Binding-site contacts:
Ligand atom C5' contacts residue TYR305 of chain 4.A at 3.7 Å (hydrophobic).
Ligand atom O3' contacts residue MET279 of chain 4.A at 3.5 Å (h-bond).
Ligand atom O1P contacts residue SER223 of chain 4.A at 2.7 Å (h-bond).
Ligand atom C6 contacts residue GLY309 of chain 4.A at 3.4 Å.
Ligand atom O3P contacts residue GLY282 of chain 4.A at 3.7 Å.
Ligand atom N1 contacts residue GLN339 of chain 4.A at 3.2 Å (h-bond).
Ligand atom O6 contacts residue GLY340 of chain 4.A at 3.6 Å.
Ligand atom C2' contacts residue ARG216 of chain 4.A at 3.4 Å.
Ligand atom C3' contacts residue SER77 of chain 4.A at 3.2 Å.
Ligand atom O2P contacts residue SER223 of chain 4.A at 3.0 Å (h-bond).
Ligand atom C2 contacts residue THR227 of chain 4.A at 3.4 Å.
Ligand atom C8 contacts residue MET79 of chain 4.A at 3.6 Å (hydrophobic).
Ligand atom O6 contacts residue MET308 of chain 4.A at 3.1 Å (h-bond).
Ligand atom O1P contacts residue TYR305 of chain 4.A at 2.5 Å (h-bond).
Ligand atom C8 contacts residue ILE224 of chain 4.A at 3.4 Å (hydrophobic).
Ligand atom O5' contacts residue GLY222 of chain 4.A at 3.4 Å.
Ligand atom O5' contacts residue GLY259 of chain 4.A at 3.5 Å.
Ligand atom N7 contacts residue MET308 of chain 4.A at 3.2 Å (h-bond).
Ligand atom C5 contacts residue ILE224 of chain 4.A at 3.7 Å (hydrophobic).
Ligand atom O3P contacts residue GLY281 of chain 4.A at 3.0 Å (h-bond).
Ligand atom O3' contacts residue ARG216 of chain 4.A at 3.2 Å (salt-bridge).
Ligand atom O3' contacts residue SER77 of chain 4.A at 2.5 Å (h-bond).
Ligand atom C3' contacts residue ASP258 of chain 4.A at 3.4 Å.
Ligand atom N7 contacts residue GLY307 of chain 4.A at 3.3 Å.
Ligand atom O4' contacts residue GLY222 of chain 4.A at 3.7 Å.
Ligand atom O6 contacts residue GLY309 of chain 4.A at 2.4 Å (h-bond).
Ligand atom O2P contacts residue GLY222 of chain 4.A at 3.5 Å.
Ligand atom N3 contacts residue CYS225 of chain 4.A at 3.4 Å (h-bond).
Ligand atom C4' contacts residue ASP258 of chain 4.A at 3.4 Å.
Ligand atom O2P contacts residue GLY260 of chain 4.A at 2.9 Å (h-bond).
Ligand atom C2' contacts residue ASP258 of chain 4.A at 3.4 Å.
Ligand atom P contacts residue SER223 of chain 4.A at 3.7 Å.
Ligand atom O2' contacts residue ARG216 of chain 4.A at 3.1 Å (salt-bridge).
Ligand atom O6 contacts residue GLY307 of chain 4.A at 3.3 Å.
Ligand atom C2 contacts residue CYS225 of chain 4.A at 3.1 Å (hydrophobic).
Ligand atom O1P contacts residue GLY282 of chain 4.A at 3.2 Å (h-bond).
Ligand atom O2' contacts residue ASN197 of chain 4.A at 3.7 Å.
Ligand atom O3' contacts residue ASP258 of chain 4.A at 2.5 Å (salt-bridge).
Ligand atom N7 contacts residue ILE224 of chain 4.A at 3.2 Å.
Ligand atom O2' contacts residue ASP258 of chain 4.A at 2.2 Å (salt-bridge).

Sequence of chain 2.A:
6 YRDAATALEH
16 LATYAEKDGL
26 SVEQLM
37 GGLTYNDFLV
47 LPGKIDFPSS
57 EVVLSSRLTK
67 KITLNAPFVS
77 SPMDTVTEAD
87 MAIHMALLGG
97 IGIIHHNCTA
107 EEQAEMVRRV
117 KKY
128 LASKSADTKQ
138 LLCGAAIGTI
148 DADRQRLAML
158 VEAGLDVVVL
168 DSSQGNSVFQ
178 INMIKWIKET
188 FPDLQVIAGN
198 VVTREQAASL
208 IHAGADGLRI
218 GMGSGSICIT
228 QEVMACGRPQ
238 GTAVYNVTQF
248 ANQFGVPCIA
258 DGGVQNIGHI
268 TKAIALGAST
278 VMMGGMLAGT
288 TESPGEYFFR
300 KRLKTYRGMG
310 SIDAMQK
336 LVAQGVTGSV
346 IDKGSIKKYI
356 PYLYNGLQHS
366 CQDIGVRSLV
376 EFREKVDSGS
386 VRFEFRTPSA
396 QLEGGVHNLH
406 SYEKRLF

The small molecule below binds the protein below.
Small molecule (SMILES): O=c1[nH]cnc2c1ncn2[C@@H]1O[C@H](COP(=O)(O)O)[C@@H](O)[C@H]1O

Sequence of chain 4.A:
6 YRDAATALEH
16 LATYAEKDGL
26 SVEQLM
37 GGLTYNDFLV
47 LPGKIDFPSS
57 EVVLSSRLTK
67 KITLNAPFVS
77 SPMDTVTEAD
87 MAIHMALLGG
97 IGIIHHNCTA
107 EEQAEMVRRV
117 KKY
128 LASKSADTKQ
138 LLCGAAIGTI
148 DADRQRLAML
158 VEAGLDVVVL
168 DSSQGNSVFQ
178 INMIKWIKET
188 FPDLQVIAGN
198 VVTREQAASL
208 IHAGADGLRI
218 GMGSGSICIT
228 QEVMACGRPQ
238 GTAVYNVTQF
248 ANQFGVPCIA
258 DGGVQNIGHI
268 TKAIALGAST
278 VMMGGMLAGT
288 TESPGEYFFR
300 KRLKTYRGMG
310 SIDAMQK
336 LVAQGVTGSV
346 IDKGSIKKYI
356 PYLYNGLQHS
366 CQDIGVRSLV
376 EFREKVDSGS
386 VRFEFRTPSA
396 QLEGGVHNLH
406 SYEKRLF